Sequence of chain 1.B:
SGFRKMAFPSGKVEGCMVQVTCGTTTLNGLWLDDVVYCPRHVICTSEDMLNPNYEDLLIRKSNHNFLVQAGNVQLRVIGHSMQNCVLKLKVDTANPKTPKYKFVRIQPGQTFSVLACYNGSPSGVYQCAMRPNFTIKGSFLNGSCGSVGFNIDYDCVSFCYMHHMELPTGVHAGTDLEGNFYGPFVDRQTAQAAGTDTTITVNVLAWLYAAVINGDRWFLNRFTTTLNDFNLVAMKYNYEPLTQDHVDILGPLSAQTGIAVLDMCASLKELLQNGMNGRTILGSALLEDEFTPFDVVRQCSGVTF

Sequence of chain 1.A:
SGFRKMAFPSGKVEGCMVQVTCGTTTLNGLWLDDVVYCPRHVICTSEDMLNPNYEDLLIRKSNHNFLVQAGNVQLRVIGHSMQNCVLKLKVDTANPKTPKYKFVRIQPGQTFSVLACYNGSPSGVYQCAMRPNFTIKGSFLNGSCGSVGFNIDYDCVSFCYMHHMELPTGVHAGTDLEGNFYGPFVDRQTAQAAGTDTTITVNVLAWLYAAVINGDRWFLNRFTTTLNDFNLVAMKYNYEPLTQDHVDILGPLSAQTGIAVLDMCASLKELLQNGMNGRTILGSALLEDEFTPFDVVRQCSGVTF

Binding-site contacts:
Ligand atom C19 contacts residue GLU166 of chain 1.A at 3.5 Å.
Ligand atom C25 contacts residue MET165 of chain 1.A at 3.8 Å (hydrophobic).
Ligand atom C26 contacts residue HIS41 of chain 1.A at 3.6 Å.
Ligand atom C11 contacts residue ASN142 of chain 1.A at 3.7 Å.
Ligand atom C03 contacts residue ASN142 of chain 1.A at 3.5 Å.
Ligand atom C17 contacts residue PRO168 of chain 1.A at 3.5 Å (hydrophobic).
Ligand atom O09 contacts residue ASN142 of chain 1.A at 3.3 Å.
Ligand atom N23 contacts residue HIS163 of chain 1.A at 3.0 Å (h-bond).
Ligand atom C25 contacts residue CYS145 of chain 1.A at 3.6 Å (hydrophobic).
Ligand atom C24 contacts residue GLU166 of chain 1.A at 3.7 Å.
Ligand atom C26 contacts residue HIS164 of chain 1.A at 3.6 Å.
Ligand atom O09 contacts residue GLY143 of chain 1.A at 2.8 Å (h-bond).
Ligand atom C22 contacts residue GLU166 of chain 1.A at 3.5 Å.
Ligand atom C20 contacts residue ASN142 of chain 1.A at 3.1 Å.
Ligand atom C18 contacts residue GLU166 of chain 1.A at 3.4 Å.
Ligand atom O09 contacts residue CYS145 of chain 1.A at 3.3 Å (h-bond).
Ligand atom N23 contacts residue GLU166 of chain 1.A at 3.7 Å.
Ligand atom C25 contacts residue HIS41 of chain 1.A at 3.8 Å.
Ligand atom C22 contacts residue PHE140 of chain 1.A at 3.2 Å (hydrophobic).
Ligand atom C05 contacts residue CYS145 of chain 1.A at 2.7 Å (hydrophobic).
Ligand atom O09 contacts residue LEU141 of chain 1.A at 3.6 Å.
Ligand atom C21 contacts residue LEU141 of chain 1.A at 3.5 Å (hydrophobic).
Ligand atom N04 contacts residue CYS145 of chain 1.A at 3.5 Å (h-bond).
Ligand atom C17 contacts residue LEU167 of chain 1.A at 3.5 Å (hydrophobic).
Ligand atom C21 contacts residue ASN142 of chain 1.A at 3.7 Å.
Ligand atom C14 contacts residue GLU166 of chain 1.A at 3.5 Å.
Ligand atom C25 contacts residue HIS164 of chain 1.A at 3.0 Å.
Ligand atom C32 contacts residue ASP187 of chain 1.A at 3.7 Å.
Ligand atom C22 contacts residue LEU141 of chain 1.A at 3.7 Å (hydrophobic).
Ligand atom O12 contacts residue GLU166 of chain 1.A at 3.2 Å (salt-bridge).
Ligand atom C05 contacts residue GLY143 of chain 1.A at 3.7 Å.
Ligand atom C21 contacts residue GLU166 of chain 1.A at 3.5 Å.
Ligand atom C06 contacts residue CYS145 of chain 1.A at 1.8 Å (hydrophobic).
Ligand atom C07 contacts residue CYS145 of chain 1.A at 3.1 Å (hydrophobic).
Ligand atom C17 contacts residue GLU166 of chain 1.A at 3.2 Å.
Ligand atom C16 contacts residue GLU166 of chain 1.A at 3.1 Å.
Ligand atom C28 contacts residue MET49 of chain 1.A at 3.7 Å (hydrophobic).
Ligand atom C32 contacts residue HIS41 of chain 1.A at 3.8 Å.
Ligand atom C15 contacts residue GLU166 of chain 1.A at 3.3 Å.
Ligand atom C21 contacts residue PHE140 of chain 1.A at 3.3 Å (hydrophobic).

This protein binds this small molecule.
Small molecule (SMILES): CC(C)(C)c1ccc(N(C(=O)CCO)[C@@H](C(=O)NCc2ccccc2)c2cccnc2)cc1